This small molecule binds to this protein.
Small molecule (SMILES): CO[C@H]1[C@H](C2(C)O[C@@H]2CC=C(C)C)[C@](C)(O)CC[C@H]1OC(=O)NC(=O)CCl

Binding-site contacts:
Ligand atom O4A contacts residue CYS212 of chain 1.A at 3.0 Å (h-bond).
Ligand atom C41 contacts residue SER210 of chain 1.A at 4.2 Å.
Ligand atom C23 contacts residue TRP264 of chain 1.A at 4.0 Å (hydrophobic).
Ligand atom C3 contacts residue CYS212 of chain 1.A at 4.2 Å (hydrophobic).
Ligand atom C41 contacts residue CYS212 of chain 1.A at 3.7 Å (hydrophobic).
Ligand atom C31 contacts residue HIS214 of chain 1.A at 4.0 Å.
Ligand atom C5 contacts residue CYS212 of chain 1.A at 3.3 Å (hydrophobic).
Ligand atom C2 contacts residue HIS123 of chain 1.A at 3.4 Å.
Ligand atom N42 contacts residue SER210 of chain 1.A at 3.7 Å.
Ligand atom N42 contacts residue TYR211 of chain 1.A at 3.4 Å.
Ligand atom C11 contacts residue HIS123 of chain 1.A at 1.5 Å.
Ligand atom O2A contacts residue HIS123 of chain 1.A at 4.3 Å.
Ligand atom C2B contacts residue CYS114 of chain 1.A at 3.9 Å (hydrophobic).
Ligand atom C2C contacts residue PHE109 of chain 1.A at 3.9 Å (hydrophobic).
Ligand atom C4 contacts residue HIS214 of chain 1.A at 4.3 Å.
Ligand atom C24 contacts residue TYR106 of chain 1.A at 3.9 Å (hydrophobic).
Ligand atom O41 contacts residue CYS212 of chain 1.A at 3.9 Å.
Ligand atom C24 contacts residue LEU220 of chain 1.A at 4.2 Å (hydrophobic).
Ligand atom C21 contacts residue HIS123 of chain 1.A at 4.2 Å.
Ligand atom O11 contacts residue CO1 of chain 1.B at 3.5 Å.
Ligand atom C22 contacts residue HIS123 of chain 1.A at 3.6 Å.
Ligand atom O11 contacts residue GLU247 of chain 1.A at 4.0 Å.
Ligand atom C41 contacts residue TYR211 of chain 1.A at 3.7 Å (hydrophobic).
Ligand atom C2B contacts residue PRO103 of chain 1.A at 3.6 Å (hydrophobic).
Ligand atom C2A contacts residue HIS221 of chain 1.A at 4.0 Å.
Ligand atom C3 contacts residue HIS214 of chain 1.A at 4.0 Å.
Ligand atom C5 contacts residue GLU247 of chain 1.A at 3.2 Å.
Ligand atom C6 contacts residue HIS123 of chain 1.A at 3.1 Å.
Ligand atom C31 contacts residue HIS221 of chain 1.A at 3.7 Å.
Ligand atom O41 contacts residue TYR211 of chain 1.A at 3.4 Å.
Ligand atom O4A contacts residue TYR211 of chain 1.A at 3.8 Å.
Ligand atom O11 contacts residue HIS214 of chain 1.A at 3.7 Å.
Ligand atom C1 contacts residue HIS123 of chain 1.A at 2.7 Å.
Ligand atom C4 contacts residue CYS212 of chain 1.A at 3.1 Å (hydrophobic).
Ligand atom C2C contacts residue TRP264 of chain 1.A at 3.6 Å (hydrophobic).
Ligand atom C24 contacts residue HIS123 of chain 1.A at 4.3 Å.
Ligand atom O11 contacts residue HIS123 of chain 1.A at 3.9 Å.
Ligand atom O11 contacts residue CO1 of chain 1.C at 4.2 Å.
Ligand atom C23 contacts residue TYR106 of chain 1.A at 3.4 Å (hydrophobic).
Ligand atom C6 contacts residue GLU247 of chain 1.A at 3.5 Å.

Sequence of chain 1.A:
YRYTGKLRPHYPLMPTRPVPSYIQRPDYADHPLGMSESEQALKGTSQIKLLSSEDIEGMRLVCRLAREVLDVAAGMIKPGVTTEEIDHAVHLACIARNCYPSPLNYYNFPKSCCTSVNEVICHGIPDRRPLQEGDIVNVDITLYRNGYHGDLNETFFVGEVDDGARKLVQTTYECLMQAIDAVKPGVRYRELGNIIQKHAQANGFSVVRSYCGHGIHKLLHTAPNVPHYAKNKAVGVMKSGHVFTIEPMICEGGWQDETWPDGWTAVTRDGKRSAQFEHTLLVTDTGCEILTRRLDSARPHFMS